The protein below binds the small molecule below.
Small molecule (SMILES): CC(C)C[C@H](NC(=O)[C@H](COP(=O)(O)O)NC(=O)[C@@H]1CCCN1C(=O)[C@@H](N)[C@@H](C)O)C(=O)N1CCC[C@H]1C(=O)N[C@H](C)C=O

Sequence of chain 2.A:
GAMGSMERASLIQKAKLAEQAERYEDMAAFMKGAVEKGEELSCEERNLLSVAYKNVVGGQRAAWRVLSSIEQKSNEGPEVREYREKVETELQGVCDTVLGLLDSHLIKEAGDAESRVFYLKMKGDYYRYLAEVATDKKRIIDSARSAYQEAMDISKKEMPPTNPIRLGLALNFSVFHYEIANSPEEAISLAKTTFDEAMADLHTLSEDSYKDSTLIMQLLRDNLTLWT

Binding-site contacts:
Ligand atom O2P contacts residue TYR135 of chain 2.A at 3.9 Å.
Ligand atom O contacts residue 60H1 of chain 2.I at 3.6 Å.
Ligand atom OG1 contacts residue GLU187 of chain 2.A at 2.8 Å (salt-bridge).
Ligand atom O3P contacts residue ARG134 of chain 2.A at 2.8 Å (salt-bridge).
Ligand atom CD contacts residue LEU227 of chain 2.A at 3.7 Å (hydrophobic).
Ligand atom CB contacts residue 60H1 of chain 2.I at 3.2 Å.
Ligand atom CG2 contacts residue ASN231 of chain 2.A at 3.4 Å.
Ligand atom O3P contacts residue TYR135 of chain 2.A at 2.6 Å (h-bond).
Ligand atom P contacts residue TYR135 of chain 2.A at 3.8 Å.
Ligand atom CD2 contacts residue GLY176 of chain 2.A at 3.5 Å.
Ligand atom CA contacts residue ASN180 of chain 2.A at 3.7 Å.
Ligand atom OG1 contacts residue TRP235 of chain 2.A at 2.9 Å (h-bond).
Ligand atom CD1 contacts residue 60H1 of chain 2.I at 3.9 Å.
Ligand atom P contacts residue ARG61 of chain 2.A at 3.6 Å.
Ligand atom OG1 contacts residue TYR186 of chain 2.A at 3.7 Å.
Ligand atom N contacts residue LEU179 of chain 2.A at 3.7 Å.
Ligand atom C contacts residue 60H1 of chain 2.I at 1.4 Å.
Ligand atom O contacts residue VAL183 of chain 2.A at 3.6 Å.
Ligand atom CG2 contacts residue TRP235 of chain 2.A at 3.5 Å (hydrophobic).
Ligand atom P contacts residue ARG134 of chain 2.A at 3.8 Å.
Ligand atom CD contacts residue ASN231 of chain 2.A at 3.7 Å.
Ligand atom N contacts residue 60H1 of chain 2.I at 3.8 Å.
Ligand atom N contacts residue GLU187 of chain 2.A at 2.7 Å (salt-bridge).
Ligand atom CB contacts residue GLU187 of chain 2.A at 3.4 Å.
Ligand atom CB contacts residue ASN180 of chain 2.A at 3.5 Å.
Ligand atom N contacts residue ASN180 of chain 2.A at 2.9 Å (h-bond).
Ligand atom CA contacts residue GLU187 of chain 2.A at 3.6 Å.
Ligand atom O1P contacts residue ARG61 of chain 2.A at 2.9 Å (salt-bridge).
Ligand atom O contacts residue 60H1 of chain 2.I at 2.2 Å (h-bond).
Ligand atom CG contacts residue 60H1 of chain 2.I at 3.9 Å.
Ligand atom CB contacts residue ASN180 of chain 2.A at 3.3 Å.
Ligand atom CD2 contacts residue 60H1 of chain 2.I at 3.3 Å.
Ligand atom O contacts residue LYS54 of chain 2.A at 3.5 Å.
Ligand atom O2P contacts residue ARG61 of chain 2.A at 2.7 Å (salt-bridge).
Ligand atom C contacts residue ASN180 of chain 2.A at 3.8 Å.
Ligand atom CB contacts residue TRP235 of chain 2.A at 3.8 Å (hydrophobic).
Ligand atom O contacts residue ASN231 of chain 2.A at 3.0 Å (h-bond).
Ligand atom CA contacts residue 60H1 of chain 2.I at 2.6 Å.
Ligand atom CA contacts residue ASN180 of chain 2.A at 3.8 Å.
Ligand atom O1P contacts residue ARG134 of chain 2.A at 2.8 Å (salt-bridge).